Sequence of chain 1.B:
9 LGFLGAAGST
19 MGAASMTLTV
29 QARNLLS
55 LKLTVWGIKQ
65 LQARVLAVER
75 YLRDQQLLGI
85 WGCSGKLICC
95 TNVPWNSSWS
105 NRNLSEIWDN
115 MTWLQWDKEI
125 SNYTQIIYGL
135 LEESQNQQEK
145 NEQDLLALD

Binding-site contacts:
Ligand atom C2 contacts residue SER109 of chain 1.B at 3.9 Å.
Ligand atom C8 contacts residue SER109 of chain 1.B at 3.0 Å.
Ligand atom O5 contacts residue ASN107 of chain 1.B at 2.3 Å (h-bond).
Ligand atom C1 contacts residue SER109 of chain 1.B at 4.1 Å.
Ligand atom C2 contacts residue ASN107 of chain 1.B at 2.5 Å.
Ligand atom C4 contacts residue ASN107 of chain 1.B at 4.2 Å.
Ligand atom C7 contacts residue GLU110 of chain 1.B at 4.2 Å.
Ligand atom C2 contacts residue GLU110 of chain 1.B at 4.2 Å.
Ligand atom C3 contacts residue GLU110 of chain 1.B at 3.8 Å.
Ligand atom C5 contacts residue ASN107 of chain 1.B at 3.6 Å.
Ligand atom N2 contacts residue ASN107 of chain 1.B at 3.0 Å (h-bond).
Ligand atom C8 contacts residue GLU110 of chain 1.B at 3.6 Å.
Ligand atom C1 contacts residue ASN107 of chain 1.B at 1.5 Å.
Ligand atom N2 contacts residue GLU110 of chain 1.B at 3.5 Å.
Ligand atom C1 contacts residue GLU110 of chain 1.B at 4.2 Å.
Ligand atom O7 contacts residue SER109 of chain 1.B at 3.6 Å (h-bond).
Ligand atom C7 contacts residue ASN107 of chain 1.B at 4.0 Å.
Ligand atom C5 contacts residue GLU110 of chain 1.B at 4.3 Å.
Ligand atom N2 contacts residue SER109 of chain 1.B at 3.1 Å (h-bond).
Ligand atom C3 contacts residue ASN107 of chain 1.B at 3.8 Å.
Ligand atom C7 contacts residue SER109 of chain 1.B at 3.0 Å.
Ligand atom O7 contacts residue ASN107 of chain 1.B at 4.5 Å.

The protein below binds the small molecule below.
Small molecule (SMILES): CC(=O)N[C@@H]1[C@@H](O)[C@H](O)[C@@H](CO)O[C@H]1O